The small molecule below binds the protein below.
Small molecule (SMILES): Nc1ccn([C@H]2C[C@H](O)[C@@H](CO[P](=O)(O)O[P](=O)(O)OP(=O)(O)O)O2)c(=O)n1

Sequence of chain 1.C:
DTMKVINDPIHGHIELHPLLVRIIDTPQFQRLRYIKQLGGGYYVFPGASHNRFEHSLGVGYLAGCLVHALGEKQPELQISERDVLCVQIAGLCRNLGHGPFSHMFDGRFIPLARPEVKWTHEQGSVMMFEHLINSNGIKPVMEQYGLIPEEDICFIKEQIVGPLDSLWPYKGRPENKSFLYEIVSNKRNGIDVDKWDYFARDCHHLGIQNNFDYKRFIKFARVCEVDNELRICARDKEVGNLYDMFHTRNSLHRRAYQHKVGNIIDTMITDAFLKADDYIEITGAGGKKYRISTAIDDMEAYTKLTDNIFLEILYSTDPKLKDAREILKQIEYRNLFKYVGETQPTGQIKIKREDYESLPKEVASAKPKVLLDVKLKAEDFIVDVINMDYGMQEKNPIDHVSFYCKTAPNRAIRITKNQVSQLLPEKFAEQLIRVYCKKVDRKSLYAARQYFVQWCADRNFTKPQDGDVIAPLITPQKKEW

Binding-site contacts:
Ligand atom O5' contacts residue HIS103 of chain 1.C at 3.0 Å (h-bond).
Ligand atom C1' contacts residue HIS103 of chain 1.C at 3.8 Å.
Ligand atom O3' contacts residue LEU38 of chain 1.C at 3.8 Å.
Ligand atom O2 contacts residue LEU38 of chain 1.C at 3.4 Å.
Ligand atom O2G contacts residue ARG254 of chain 1.C at 3.0 Å (salt-bridge).
Ligand atom O2G contacts residue TYR203 of chain 1.C at 2.6 Å (h-bond).
Ligand atom C5' contacts residue TYR203 of chain 1.C at 3.6 Å (hydrophobic).
Ligand atom C2' contacts residue LEU38 of chain 1.C at 3.8 Å (hydrophobic).
Ligand atom N3 contacts residue TYR262 of chain 1.C at 3.8 Å.
Ligand atom O1B contacts residue HIS103 of chain 1.C at 3.5 Å.
Ligand atom O1A contacts residue HIS103 of chain 1.C at 3.0 Å (h-bond).
Ligand atom O3A contacts residue ASP199 of chain 1.C at 3.5 Å (salt-bridge).
Ligand atom O3' contacts residue ASP207 of chain 1.C at 2.7 Å (salt-bridge).
Ligand atom C4 contacts residue HIS103 of chain 1.C at 3.7 Å.
Ligand atom N1 contacts residue HIS103 of chain 1.C at 3.3 Å.
Ligand atom C4' contacts residue ARG52 of chain 1.C at 3.6 Å.
Ligand atom C3' contacts residue ASP207 of chain 1.C at 3.6 Å.
Ligand atom PA contacts residue HIS103 of chain 1.C at 3.5 Å.
Ligand atom O3' contacts residue GLN37 of chain 1.C at 3.0 Å (h-bond).
Ligand atom N4 contacts residue GLN263 of chain 1.C at 3.1 Å (h-bond).
Ligand atom O2A contacts residue ARG52 of chain 1.C at 2.9 Å (salt-bridge).
Ligand atom O1A contacts residue HIS121 of chain 1.C at 3.2 Å (h-bond).
Ligand atom O2A contacts residue ASN95 of chain 1.C at 3.8 Å.
Ligand atom O3G contacts residue LYS200 of chain 1.C at 2.8 Å (salt-bridge).
Ligand atom C5 contacts residue HIS258 of chain 1.C at 3.8 Å.
Ligand atom C2' contacts residue TYR262 of chain 1.C at 3.6 Å (hydrophobic).
Ligand atom C6 contacts residue HIS103 of chain 1.C at 3.3 Å.
Ligand atom PG contacts residue LYS200 of chain 1.C at 3.7 Å.
Ligand atom C2 contacts residue HIS103 of chain 1.C at 3.6 Å.
Ligand atom O2B contacts residue ARG94 of chain 1.C at 3.3 Å (salt-bridge).
Ligand atom O3A contacts residue ARG94 of chain 1.C at 3.3 Å (salt-bridge).
Ligand atom O2G contacts residue LYS200 of chain 1.C at 3.5 Å.
Ligand atom O1A contacts residue HIS98 of chain 1.C at 3.0 Å (h-bond).
Ligand atom O4' contacts residue ARG52 of chain 1.C at 3.0 Å (salt-bridge).
Ligand atom O3' contacts residue TYR203 of chain 1.C at 3.6 Å.
Ligand atom C5 contacts residue HIS103 of chain 1.C at 3.6 Å.
Ligand atom O2A contacts residue ASP199 of chain 1.C at 3.5 Å (salt-bridge).
Ligand atom O4' contacts residue HIS103 of chain 1.C at 3.1 Å (h-bond).
Ligand atom C3' contacts residue TYR203 of chain 1.C at 3.7 Å (hydrophobic).
Ligand atom O1G contacts residue ARG254 of chain 1.C at 3.1 Å (salt-bridge).